Sequence of chain 1.B:
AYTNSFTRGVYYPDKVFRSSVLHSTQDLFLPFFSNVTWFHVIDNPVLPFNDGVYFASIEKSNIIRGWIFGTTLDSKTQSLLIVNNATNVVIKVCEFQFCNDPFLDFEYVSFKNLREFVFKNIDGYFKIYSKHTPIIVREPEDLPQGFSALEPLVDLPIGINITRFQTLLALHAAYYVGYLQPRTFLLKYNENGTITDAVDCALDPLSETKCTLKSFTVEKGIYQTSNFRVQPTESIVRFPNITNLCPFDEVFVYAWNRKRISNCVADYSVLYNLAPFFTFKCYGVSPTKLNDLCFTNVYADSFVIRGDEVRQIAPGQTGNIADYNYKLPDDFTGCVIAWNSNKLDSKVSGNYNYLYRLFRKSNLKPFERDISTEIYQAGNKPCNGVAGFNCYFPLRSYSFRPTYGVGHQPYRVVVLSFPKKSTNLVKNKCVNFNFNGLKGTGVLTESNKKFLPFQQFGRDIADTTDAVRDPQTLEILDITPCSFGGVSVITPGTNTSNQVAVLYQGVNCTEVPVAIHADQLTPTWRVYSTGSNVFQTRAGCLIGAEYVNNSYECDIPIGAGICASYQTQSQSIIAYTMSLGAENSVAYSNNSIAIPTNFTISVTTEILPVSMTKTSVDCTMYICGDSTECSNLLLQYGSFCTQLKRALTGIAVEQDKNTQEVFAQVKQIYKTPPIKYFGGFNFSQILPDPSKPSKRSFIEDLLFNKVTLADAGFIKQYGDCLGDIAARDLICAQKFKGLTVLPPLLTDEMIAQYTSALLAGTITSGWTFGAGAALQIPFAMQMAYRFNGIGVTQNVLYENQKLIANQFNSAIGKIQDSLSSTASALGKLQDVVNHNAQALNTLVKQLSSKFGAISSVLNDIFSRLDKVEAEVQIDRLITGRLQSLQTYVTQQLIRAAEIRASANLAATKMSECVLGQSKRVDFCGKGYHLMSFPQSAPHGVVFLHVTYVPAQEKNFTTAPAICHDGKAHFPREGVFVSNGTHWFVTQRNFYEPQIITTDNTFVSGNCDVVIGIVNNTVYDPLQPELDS

A small-molecule ligand and the protein it binds are described below.
Small molecule (SMILES): CC(=O)N[C@@H]1[C@@H](O)[C@H](O)[C@@H](CO)O[C@H]1O

Binding-site contacts:
Ligand atom N2 contacts residue ASN654 of chain 1.B at 2.9 Å (h-bond).
Ligand atom C3 contacts residue ASN654 of chain 1.B at 3.8 Å.
Ligand atom C7 contacts residue ASN654 of chain 1.B at 3.2 Å.
Ligand atom O5 contacts residue ASN654 of chain 1.B at 2.4 Å (h-bond).
Ligand atom C1 contacts residue ASN654 of chain 1.B at 1.4 Å.
Ligand atom O7 contacts residue ASN654 of chain 1.B at 3.1 Å (h-bond).
Ligand atom C5 contacts residue ASN654 of chain 1.B at 3.7 Å.
Ligand atom C8 contacts residue ASN654 of chain 1.B at 4.4 Å.
Ligand atom C8 contacts residue TYR652 of chain 1.B at 4.1 Å (hydrophobic).
Ligand atom C2 contacts residue ASN654 of chain 1.B at 2.5 Å.
Ligand atom C4 contacts residue ASN654 of chain 1.B at 4.2 Å.